Sequence of chain 1.C:
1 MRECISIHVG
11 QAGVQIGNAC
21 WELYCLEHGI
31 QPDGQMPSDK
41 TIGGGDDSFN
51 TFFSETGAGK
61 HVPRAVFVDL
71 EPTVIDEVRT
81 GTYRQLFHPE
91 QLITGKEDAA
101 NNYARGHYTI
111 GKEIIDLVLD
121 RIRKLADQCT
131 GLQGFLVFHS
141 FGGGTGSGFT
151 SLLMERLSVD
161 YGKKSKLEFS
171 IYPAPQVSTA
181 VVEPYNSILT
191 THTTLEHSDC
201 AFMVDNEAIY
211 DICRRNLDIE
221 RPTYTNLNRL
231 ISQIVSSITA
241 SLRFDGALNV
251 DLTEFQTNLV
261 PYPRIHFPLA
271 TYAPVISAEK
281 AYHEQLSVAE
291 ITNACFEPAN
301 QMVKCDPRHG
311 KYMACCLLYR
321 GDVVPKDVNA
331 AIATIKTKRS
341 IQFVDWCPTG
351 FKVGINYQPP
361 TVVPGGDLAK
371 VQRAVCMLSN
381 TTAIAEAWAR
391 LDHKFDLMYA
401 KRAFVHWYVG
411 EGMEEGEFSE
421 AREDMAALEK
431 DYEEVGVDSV

Binding-site contacts:
Ligand atom C9 contacts residue THR253 of chain 1.C at 3.5 Å.
Ligand atom N2 contacts residue THR253 of chain 1.C at 3.3 Å.
Ligand atom C15 contacts residue LYS103 of chain 1.B at 3.6 Å.
Ligand atom C18 contacts residue GLY98 of chain 1.B at 3.2 Å.
Ligand atom C17 contacts residue ASN100 of chain 1.B at 3.5 Å.
Ligand atom C7 contacts residue LEU242 of chain 1.C at 3.7 Å (hydrophobic).
Ligand atom C13 contacts residue THR253 of chain 1.C at 3.2 Å.
Ligand atom C13 contacts residue TRP397 of chain 1.B at 3.6 Å (hydrophobic).
Ligand atom C10 contacts residue SER165 of chain 1.C at 3.6 Å.
Ligand atom N2 contacts residue GLN256 of chain 1.C at 3.3 Å (h-bond).
Ligand atom C11 contacts residue THR253 of chain 1.C at 3.7 Å.
Ligand atom O1 contacts residue TRP397 of chain 1.B at 3.7 Å.
Ligand atom C8 contacts residue THR253 of chain 1.C at 3.5 Å.
Ligand atom C14 contacts residue THR257 of chain 1.C at 3.4 Å.
Ligand atom C2 contacts residue PHE135 of chain 1.C at 3.6 Å (hydrophobic).
Ligand atom C1 contacts residue LEU167 of chain 1.C at 3.5 Å (hydrophobic).
Ligand atom C17 contacts residue TRP397 of chain 1.B at 3.7 Å (hydrophobic).
Ligand atom O1 contacts residue GLY98 of chain 1.B at 3.6 Å.
Ligand atom C8 contacts residue GLN256 of chain 1.C at 3.6 Å.
Ligand atom N1 contacts residue GLN256 of chain 1.C at 3.0 Å (h-bond).
Ligand atom C1 contacts residue SER165 of chain 1.C at 3.4 Å.
Ligand atom C16 contacts residue LYS103 of chain 1.B at 3.6 Å.
Ligand atom F2 contacts residue LEU242 of chain 1.C at 3.1 Å.
Ligand atom F1 contacts residue LEU136 of chain 1.C at 3.0 Å.
Ligand atom O1 contacts residue ASN100 of chain 1.B at 2.8 Å (h-bond).
Ligand atom C18 contacts residue TRP397 of chain 1.B at 3.6 Å (hydrophobic).
Ligand atom S1 contacts residue GLN133 of chain 1.C at 3.5 Å.
Ligand atom F1 contacts residue CYS4 of chain 1.C at 3.1 Å.
Ligand atom C13 contacts residue THR257 of chain 1.C at 3.3 Å.
Ligand atom F3 contacts residue LEU242 of chain 1.C at 3.1 Å.
Ligand atom C8 contacts residue SER165 of chain 1.C at 3.5 Å.
Ligand atom C12 contacts residue THR253 of chain 1.C at 3.5 Å.
Ligand atom S1 contacts residue SER165 of chain 1.C at 3.4 Å (h-bond).
Ligand atom N3 contacts residue GLY98 of chain 1.B at 3.2 Å (h-bond).
Ligand atom C3 contacts residue CYS4 of chain 1.C at 3.5 Å (hydrophobic).
Ligand atom C6 contacts residue LEU167 of chain 1.C at 3.5 Å (hydrophobic).
Ligand atom C17 contacts residue GLY98 of chain 1.B at 3.1 Å.
Ligand atom C18 contacts residue ASN100 of chain 1.B at 3.6 Å.
Ligand atom C2 contacts residue GLY134 of chain 1.C at 3.4 Å.
Ligand atom N3 contacts residue THR257 of chain 1.C at 2.7 Å (h-bond).

This protein binds this small molecule.
Small molecule (SMILES): CC(=O)Nc1ccc(-c2csc(Nc3cccc(C(F)(F)F)c3)n2)cc1

Sequence of chain 1.B:
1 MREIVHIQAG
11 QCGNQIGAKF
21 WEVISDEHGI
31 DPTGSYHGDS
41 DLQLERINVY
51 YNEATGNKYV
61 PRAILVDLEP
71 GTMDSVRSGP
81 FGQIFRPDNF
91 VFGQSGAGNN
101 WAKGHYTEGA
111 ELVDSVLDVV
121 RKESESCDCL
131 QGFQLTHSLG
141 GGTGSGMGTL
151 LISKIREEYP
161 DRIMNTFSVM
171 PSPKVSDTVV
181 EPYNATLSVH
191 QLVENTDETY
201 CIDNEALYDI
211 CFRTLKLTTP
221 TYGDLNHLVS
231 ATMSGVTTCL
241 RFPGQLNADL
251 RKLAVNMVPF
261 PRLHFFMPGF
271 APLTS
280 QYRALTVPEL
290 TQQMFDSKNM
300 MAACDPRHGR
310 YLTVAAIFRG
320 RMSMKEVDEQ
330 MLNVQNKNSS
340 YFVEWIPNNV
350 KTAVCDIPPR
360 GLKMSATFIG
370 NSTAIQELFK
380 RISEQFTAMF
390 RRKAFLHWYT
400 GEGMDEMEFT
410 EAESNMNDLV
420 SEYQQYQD